Binding-site contacts:
Ligand atom C8 contacts residue ASP184 of chain 2.A at 3.5 Å.
Ligand atom O3 contacts residue ARG216 of chain 2.A at 4.1 Å.
Ligand atom C1 contacts residue SER131 of chain 2.A at 4.0 Å.
Ligand atom C11 contacts residue THR149 of chain 2.A at 3.5 Å.
Ligand atom C5 contacts residue THR129 of chain 2.A at 3.6 Å.
Ligand atom C9 contacts residue TRP147 of chain 2.A at 4.1 Å (hydrophobic).
Ligand atom C3 contacts residue ASN219 of chain 2.A at 3.9 Å.
Ligand atom N5 contacts residue THR129 of chain 2.A at 2.9 Å (h-bond).
Ligand atom C1 contacts residue SER131 of chain 2.A at 3.9 Å.
Ligand atom C4 contacts residue THR129 of chain 2.A at 3.2 Å.
Ligand atom C11 contacts residue THR129 of chain 2.A at 3.9 Å.
Ligand atom O8 contacts residue TYR92 of chain 2.A at 2.9 Å (h-bond).
Ligand atom O9 contacts residue SER222 of chain 2.A at 3.0 Å (h-bond).
Ligand atom O10 contacts residue PHE187 of chain 2.A at 4.0 Å.
Ligand atom O9 contacts residue HIS177 of chain 2.A at 3.2 Å (h-bond).
Ligand atom O10 contacts residue PRO188 of chain 2.A at 3.7 Å.
Ligand atom C1 contacts residue SER130 of chain 2.A at 3.5 Å.
Ligand atom O2 contacts residue ASN219 of chain 2.A at 2.5 Å (h-bond).
Ligand atom O3 contacts residue ASN219 of chain 2.A at 3.1 Å (h-bond).
Ligand atom C2 contacts residue ASN219 of chain 2.A at 3.6 Å.
Ligand atom C9 contacts residue HIS177 of chain 2.A at 3.3 Å.
Ligand atom C10 contacts residue THR129 of chain 2.A at 3.9 Å.
Ligand atom C11 contacts residue GLY128 of chain 2.A at 3.7 Å.
Ligand atom C11 contacts residue TRP147 of chain 2.A at 3.8 Å (hydrophobic).
Ligand atom C9 contacts residue TYR92 of chain 2.A at 3.6 Å (hydrophobic).
Ligand atom O8 contacts residue TRP147 of chain 2.A at 3.9 Å.
Ligand atom O7 contacts residue PRO188 of chain 2.A at 3.5 Å.
Ligand atom C9 contacts residue ASP184 of chain 2.A at 3.3 Å.
Ligand atom O1A contacts residue ILE220 of chain 2.A at 3.8 Å.
Ligand atom O9 contacts residue ASP184 of chain 2.A at 2.7 Å (salt-bridge).
Ligand atom C7 contacts residue TRP147 of chain 2.A at 3.8 Å (hydrophobic).
Ligand atom O7 contacts residue PHE187 of chain 2.A at 3.8 Å.
Ligand atom C8 contacts residue TRP147 of chain 2.A at 4.1 Å (hydrophobic).
Ligand atom O1B contacts residue SER130 of chain 2.A at 3.3 Å (h-bond).
Ligand atom O4 contacts residue THR129 of chain 2.A at 3.4 Å (h-bond).
Ligand atom C8 contacts residue TYR92 of chain 2.A at 3.9 Å (hydrophobic).
Ligand atom O1A contacts residue SER130 of chain 2.A at 3.0 Å (h-bond).
Ligand atom O1B contacts residue SER131 of chain 2.A at 2.8 Å (h-bond).
Ligand atom O8 contacts residue ASP184 of chain 2.A at 4.1 Å.
Ligand atom O9 contacts residue TYR92 of chain 2.A at 3.2 Å (h-bond).

A protein and the small-molecule ligand that binds it are described below.
Small molecule (SMILES): CC(=O)N[C@H]1[C@H]([C@H](O)[C@H](O)CO)O[C@@](OC[C@H]2O[C@@H](O)[C@H](O)[C@@H](O)[C@H]2O)(C(=O)O)C[C@@H]1O

Sequence of chain 2.A:
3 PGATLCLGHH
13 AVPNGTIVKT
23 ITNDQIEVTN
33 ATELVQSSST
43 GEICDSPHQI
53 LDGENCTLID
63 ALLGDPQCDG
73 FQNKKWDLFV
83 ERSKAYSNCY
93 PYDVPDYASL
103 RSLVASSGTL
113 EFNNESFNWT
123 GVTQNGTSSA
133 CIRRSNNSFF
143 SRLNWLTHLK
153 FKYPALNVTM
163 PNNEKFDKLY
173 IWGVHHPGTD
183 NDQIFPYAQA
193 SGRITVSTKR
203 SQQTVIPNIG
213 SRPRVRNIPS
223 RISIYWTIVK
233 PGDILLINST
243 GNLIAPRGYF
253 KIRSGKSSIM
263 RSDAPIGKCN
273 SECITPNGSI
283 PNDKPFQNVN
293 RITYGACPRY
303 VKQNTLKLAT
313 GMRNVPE